Binding-site contacts:
Ligand atom O5 contacts residue ASN159 of chain 3.A at 2.4 Å (h-bond).
Ligand atom C7 contacts residue TRP216 of chain 2.A at 4.4 Å (hydrophobic).
Ligand atom C3 contacts residue ASN159 of chain 3.A at 3.6 Å.
Ligand atom O7 contacts residue PRO215 of chain 2.A at 3.2 Å.
Ligand atom C3 contacts residue TRP216 of chain 2.A at 3.9 Å (hydrophobic).
Ligand atom C7 contacts residue ASN159 of chain 3.A at 3.0 Å.
Ligand atom C1 contacts residue ASN159 of chain 3.A at 1.4 Å.
Ligand atom O7 contacts residue TRP216 of chain 2.A at 3.3 Å (h-bond).
Ligand atom O4 contacts residue SER213 of chain 2.A at 4.3 Å.
Ligand atom C1 contacts residue TRP216 of chain 2.A at 4.3 Å (hydrophobic).
Ligand atom C8 contacts residue ASN159 of chain 3.A at 4.0 Å.
Ligand atom C4 contacts residue TRP216 of chain 2.A at 4.4 Å (hydrophobic).
Ligand atom C2 contacts residue TRP216 of chain 2.A at 4.3 Å (hydrophobic).
Ligand atom O3 contacts residue TRP216 of chain 2.A at 3.9 Å.
Ligand atom C5 contacts residue TRP216 of chain 2.A at 4.1 Å (hydrophobic).
Ligand atom C8 contacts residue VAL238 of chain 3.A at 4.0 Å (hydrophobic).
Ligand atom O4 contacts residue TRP216 of chain 2.A at 4.3 Å.
Ligand atom C8 contacts residue VAL236 of chain 3.A at 3.8 Å (hydrophobic).
Ligand atom C8 contacts residue THR161 of chain 3.A at 4.2 Å.
Ligand atom C2 contacts residue ASN159 of chain 3.A at 2.2 Å.
Ligand atom C7 contacts residue PRO215 of chain 2.A at 3.8 Å (hydrophobic).
Ligand atom C2 contacts residue TRP216 of chain 2.A at 4.2 Å (hydrophobic).
Ligand atom C8 contacts residue PRO215 of chain 2.A at 3.9 Å (hydrophobic).
Ligand atom O7 contacts residue ASN159 of chain 3.A at 3.2 Å (h-bond).
Ligand atom N2 contacts residue ASN159 of chain 3.A at 2.7 Å (h-bond).
Ligand atom C3 contacts residue TRP216 of chain 2.A at 4.4 Å (hydrophobic).
Ligand atom O5 contacts residue TRP216 of chain 2.A at 4.3 Å.
Ligand atom C4 contacts residue ASN159 of chain 3.A at 4.2 Å.
Ligand atom C1 contacts residue TRP216 of chain 2.A at 4.5 Å (hydrophobic).
Ligand atom C5 contacts residue ASN159 of chain 3.A at 3.6 Å.
Ligand atom C4 contacts residue TRP216 of chain 2.A at 4.2 Å (hydrophobic).

Sequence of chain 3.A:
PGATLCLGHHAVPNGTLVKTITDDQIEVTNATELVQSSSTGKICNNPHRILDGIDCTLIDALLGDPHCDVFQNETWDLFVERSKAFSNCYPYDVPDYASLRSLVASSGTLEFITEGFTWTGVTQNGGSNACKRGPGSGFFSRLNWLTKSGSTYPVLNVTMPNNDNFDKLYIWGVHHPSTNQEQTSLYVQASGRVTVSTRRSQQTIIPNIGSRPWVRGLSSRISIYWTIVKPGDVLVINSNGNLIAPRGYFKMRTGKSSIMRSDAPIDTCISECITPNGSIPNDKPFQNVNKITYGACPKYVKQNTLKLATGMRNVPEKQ

Sequence of chain 2.A:
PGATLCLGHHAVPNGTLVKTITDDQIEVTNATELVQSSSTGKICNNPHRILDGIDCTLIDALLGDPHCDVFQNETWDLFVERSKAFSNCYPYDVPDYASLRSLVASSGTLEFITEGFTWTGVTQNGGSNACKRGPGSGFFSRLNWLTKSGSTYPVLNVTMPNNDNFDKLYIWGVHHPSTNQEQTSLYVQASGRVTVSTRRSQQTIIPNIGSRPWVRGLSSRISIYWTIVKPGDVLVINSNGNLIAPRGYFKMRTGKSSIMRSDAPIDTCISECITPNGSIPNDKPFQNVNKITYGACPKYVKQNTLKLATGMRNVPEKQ

A protein and the small-molecule ligand that binds it are described below.
Small molecule (SMILES): CC(=O)N[C@H]1[C@H](O[C@H]2[C@H](O)[C@@H](NC(C)=O)CO[C@@H]2CO)O[C@H](CO)[C@@H](O[C@@H]2O[C@H](CO)[C@@H](O)[C@H](O[C@H]3O[C@H](CO)[C@@H](O)[C@H](O)[C@@H]3O)[C@@H]2O)[C@@H]1O